The small molecule below binds the protein below.
Small molecule (SMILES): CC[C@H](C)[C@H](NC(=O)[C@H](CC(C)C)NC(=O)[C@H](Cc1cnc[nH]1)NC(=O)[C@H](CC(=O)O)NC(=O)[C@H](CC(C)C)NC(=O)[C@@H](NC(=O)[C@@H](N)Cc1ccc(O)cc1)C(C)C)C(=O)N[C@H](C(=O)N[C@H](C(=O)O)C(C)C)C(C)C

Binding-site contacts:
Ligand atom CD1 contacts residue THR163 of chain 1.T at 3.5 Å.
Ligand atom N contacts residue ASP77 of chain 1.T at 3.0 Å (salt-bridge).
Ligand atom N contacts residue GLU63 of chain 1.T at 3.0 Å (salt-bridge).
Ligand atom C contacts residue TYR7 of chain 1.T at 3.4 Å (hydrophobic).
Ligand atom N contacts residue TYR7 of chain 1.T at 3.6 Å.
Ligand atom CG1 contacts residue TRP147 of chain 1.T at 3.5 Å (hydrophobic).
Ligand atom N contacts residue TYR7 of chain 1.T at 3.0 Å (h-bond).
Ligand atom O contacts residue THR143 of chain 1.T at 3.3 Å (h-bond).
Ligand atom N contacts residue TYR171 of chain 1.T at 3.5 Å (h-bond).
Ligand atom CG2 contacts residue MET45 of chain 1.T at 3.6 Å (hydrophobic).
Ligand atom CB contacts residue TRP167 of chain 1.T at 3.6 Å (hydrophobic).
Ligand atom CZ contacts residue LYS66 of chain 1.T at 3.1 Å.
Ligand atom OH contacts residue LYS66 of chain 1.T at 3.5 Å (salt-bridge).
Ligand atom O contacts residue HIS70 of chain 1.T at 3.4 Å.
Ligand atom CD1 contacts residue TYR159 of chain 1.T at 3.4 Å (hydrophobic).
Ligand atom CA contacts residue TYR7 of chain 1.T at 3.5 Å (hydrophobic).
Ligand atom CD2 contacts residue ARG97 of chain 1.T at 3.2 Å.
Ligand atom CD2 contacts residue TRP167 of chain 1.T at 3.5 Å (hydrophobic).
Ligand atom CD2 contacts residue GLU63 of chain 1.T at 3.0 Å.
Ligand atom CG1 contacts residue TYR99 of chain 1.T at 3.3 Å (hydrophobic).
Ligand atom CG2 contacts residue GLU63 of chain 1.T at 3.1 Å.
Ligand atom CG2 contacts residue ASP77 of chain 1.T at 3.2 Å.
Ligand atom CG2 contacts residue VAL152 of chain 1.T at 3.4 Å (hydrophobic).
Ligand atom CD2 contacts residue LYS66 of chain 1.T at 3.3 Å.
Ligand atom CG1 contacts residue ASP77 of chain 1.T at 3.5 Å.
Ligand atom CD1 contacts residue THR73 of chain 1.T at 3.6 Å.
Ligand atom CB contacts residue TYR99 of chain 1.T at 3.5 Å (hydrophobic).
Ligand atom ND1 contacts residue GLN155 of chain 1.T at 3.3 Å.
Ligand atom O contacts residue HIS70 of chain 1.T at 3.1 Å (h-bond).
Ligand atom O contacts residue THR73 of chain 1.T at 2.8 Å.
Ligand atom N contacts residue TYR99 of chain 1.T at 3.0 Å (h-bond).
Ligand atom O contacts residue TYR7 of chain 1.T at 3.3 Å.
Ligand atom CE1 contacts residue GLN155 of chain 1.T at 3.4 Å.
Ligand atom CE2 contacts residue GLU63 of chain 1.T at 3.4 Å.
Ligand atom CE2 contacts residue LYS66 of chain 1.T at 2.8 Å.
Ligand atom OXT contacts residue THR80 of chain 1.T at 3.2 Å.
Ligand atom O contacts residue TRP147 of chain 1.T at 2.9 Å (h-bond).
Ligand atom O contacts residue TYR159 of chain 1.T at 2.7 Å (h-bond).
Ligand atom O contacts residue TYR84 of chain 1.T at 3.2 Å (h-bond).
Ligand atom CD2 contacts residue LEU156 of chain 1.T at 3.6 Å (hydrophobic).

Sequence of chain 1.T:
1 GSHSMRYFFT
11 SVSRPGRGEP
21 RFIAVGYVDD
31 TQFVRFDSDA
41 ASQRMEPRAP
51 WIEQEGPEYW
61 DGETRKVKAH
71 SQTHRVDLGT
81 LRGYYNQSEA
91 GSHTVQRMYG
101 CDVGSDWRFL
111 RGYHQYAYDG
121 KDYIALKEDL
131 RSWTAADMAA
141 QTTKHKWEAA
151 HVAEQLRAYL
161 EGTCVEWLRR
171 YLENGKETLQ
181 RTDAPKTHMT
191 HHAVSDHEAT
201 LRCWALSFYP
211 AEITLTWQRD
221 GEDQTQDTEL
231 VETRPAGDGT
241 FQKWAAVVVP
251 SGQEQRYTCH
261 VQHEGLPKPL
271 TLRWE